Sequence of chain 4.PA:
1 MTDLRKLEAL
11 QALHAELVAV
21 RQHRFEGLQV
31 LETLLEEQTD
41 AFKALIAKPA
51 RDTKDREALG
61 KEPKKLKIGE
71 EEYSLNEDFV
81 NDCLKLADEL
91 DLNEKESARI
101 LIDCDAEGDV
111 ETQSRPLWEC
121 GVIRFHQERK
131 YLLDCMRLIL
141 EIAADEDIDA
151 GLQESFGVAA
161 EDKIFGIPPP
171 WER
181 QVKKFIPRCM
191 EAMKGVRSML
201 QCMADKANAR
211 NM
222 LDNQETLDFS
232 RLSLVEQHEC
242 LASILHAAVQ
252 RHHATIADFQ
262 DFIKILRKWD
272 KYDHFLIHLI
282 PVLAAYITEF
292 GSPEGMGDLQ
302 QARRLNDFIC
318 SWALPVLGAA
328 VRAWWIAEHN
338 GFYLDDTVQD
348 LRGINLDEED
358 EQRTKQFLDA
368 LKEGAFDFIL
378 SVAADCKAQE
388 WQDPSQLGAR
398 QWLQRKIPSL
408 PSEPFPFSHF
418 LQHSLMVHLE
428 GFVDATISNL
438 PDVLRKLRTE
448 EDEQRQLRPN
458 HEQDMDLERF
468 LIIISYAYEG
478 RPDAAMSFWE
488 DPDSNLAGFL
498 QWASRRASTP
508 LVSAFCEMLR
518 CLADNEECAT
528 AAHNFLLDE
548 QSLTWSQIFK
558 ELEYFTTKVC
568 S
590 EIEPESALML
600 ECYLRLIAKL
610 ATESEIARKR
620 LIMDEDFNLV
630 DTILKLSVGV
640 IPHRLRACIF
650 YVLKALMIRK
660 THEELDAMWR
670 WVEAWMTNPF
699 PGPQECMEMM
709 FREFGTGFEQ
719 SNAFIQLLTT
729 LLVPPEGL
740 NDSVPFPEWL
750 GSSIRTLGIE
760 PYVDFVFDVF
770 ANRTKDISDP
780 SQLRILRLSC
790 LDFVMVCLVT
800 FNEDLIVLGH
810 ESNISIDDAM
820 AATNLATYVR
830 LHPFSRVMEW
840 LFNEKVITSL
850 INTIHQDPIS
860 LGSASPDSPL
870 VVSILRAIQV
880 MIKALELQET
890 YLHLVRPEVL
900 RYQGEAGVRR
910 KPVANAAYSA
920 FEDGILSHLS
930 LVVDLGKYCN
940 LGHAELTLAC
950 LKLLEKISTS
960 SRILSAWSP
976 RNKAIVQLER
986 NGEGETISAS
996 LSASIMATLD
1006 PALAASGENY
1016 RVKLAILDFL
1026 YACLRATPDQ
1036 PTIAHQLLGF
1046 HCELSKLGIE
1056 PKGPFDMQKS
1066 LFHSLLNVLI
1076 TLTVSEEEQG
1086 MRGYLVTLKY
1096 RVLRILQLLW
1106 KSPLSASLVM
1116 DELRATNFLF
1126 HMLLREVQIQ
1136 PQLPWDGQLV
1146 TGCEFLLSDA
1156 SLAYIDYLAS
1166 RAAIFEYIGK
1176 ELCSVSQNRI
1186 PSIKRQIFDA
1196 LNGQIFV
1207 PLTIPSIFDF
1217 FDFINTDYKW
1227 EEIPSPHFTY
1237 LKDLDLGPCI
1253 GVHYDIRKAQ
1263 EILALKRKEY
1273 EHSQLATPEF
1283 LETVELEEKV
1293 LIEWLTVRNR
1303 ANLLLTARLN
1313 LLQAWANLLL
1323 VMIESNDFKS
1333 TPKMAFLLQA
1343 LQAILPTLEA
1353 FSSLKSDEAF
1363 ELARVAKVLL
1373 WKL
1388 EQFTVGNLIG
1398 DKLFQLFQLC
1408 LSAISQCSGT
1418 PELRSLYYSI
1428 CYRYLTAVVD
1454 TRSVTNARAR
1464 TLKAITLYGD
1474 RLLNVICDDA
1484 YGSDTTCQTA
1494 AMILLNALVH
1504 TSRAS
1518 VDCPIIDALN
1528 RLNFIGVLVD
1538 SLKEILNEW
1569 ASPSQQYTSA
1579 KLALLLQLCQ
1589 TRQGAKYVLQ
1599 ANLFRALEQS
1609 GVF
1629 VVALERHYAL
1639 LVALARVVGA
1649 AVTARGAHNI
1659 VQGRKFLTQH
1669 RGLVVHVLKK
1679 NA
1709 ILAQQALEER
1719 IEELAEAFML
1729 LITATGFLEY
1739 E

Binding-site contacts:
Ligand atom CG2 contacts residue GLN1063 of chain 4.PA at 3.3 Å.
Ligand atom CZ contacts residue GLN1063 of chain 4.PA at 4.1 Å.
Ligand atom OH contacts residue GLN1063 of chain 4.PA at 3.7 Å.
Ligand atom CD1 contacts residue GLN1063 of chain 4.PA at 3.8 Å.
Ligand atom CE1 contacts residue ASN1072 of chain 4.PA at 3.3 Å.
Ligand atom CD1 contacts residue ALA1120 of chain 4.PA at 4.3 Å (hydrophobic).
Ligand atom CD2 contacts residue PHE1125 of chain 4.PA at 4.2 Å (hydrophobic).
Ligand atom CD1 contacts residue ASN1072 of chain 4.PA at 4.0 Å.
Ligand atom O contacts residue HIS1126 of chain 4.PA at 3.3 Å (h-bond).
Ligand atom O contacts residue GLN1063 of chain 4.PA at 2.9 Å (h-bond).
Ligand atom CA contacts residue HIS1126 of chain 4.PA at 4.3 Å.
Ligand atom CD2 contacts residue THR1121 of chain 4.PA at 4.0 Å.
Ligand atom CD2 contacts residue HIS1126 of chain 4.PA at 3.4 Å.
Ligand atom CD1 contacts residue PHE1125 of chain 4.PA at 3.6 Å (hydrophobic).
Ligand atom CD2 contacts residue THR1121 of chain 4.PA at 4.3 Å.
Ligand atom CG contacts residue GLN1063 of chain 4.PA at 4.3 Å.
Ligand atom CG contacts residue ALA1120 of chain 4.PA at 4.4 Å (hydrophobic).
Ligand atom CG contacts residue HIS1126 of chain 4.PA at 4.3 Å.
Ligand atom CE2 contacts residue ASN1072 of chain 4.PA at 4.4 Å.
Ligand atom CE1 contacts residue THR1121 of chain 4.PA at 3.9 Å.
Ligand atom CD2 contacts residue GLN1063 of chain 4.PA at 3.6 Å.
Ligand atom CD2 contacts residue LEU1129 of chain 4.PA at 4.2 Å (hydrophobic).
Ligand atom CD1 contacts residue THR1121 of chain 4.PA at 3.0 Å.
Ligand atom OH contacts residue ASN1072 of chain 4.PA at 3.1 Å (h-bond).
Ligand atom C contacts residue VAL1202 of chain 4.PA at 4.2 Å (hydrophobic).
Ligand atom CD1 contacts residue ASN1122 of chain 4.PA at 4.3 Å.
Ligand atom C contacts residue GLN1063 of chain 4.PA at 3.9 Å.
Ligand atom CD2 contacts residue ALA1120 of chain 4.PA at 3.5 Å (hydrophobic).
Ligand atom O contacts residue VAL1202 of chain 4.PA at 3.2 Å.
Ligand atom C contacts residue HIS1126 of chain 4.PA at 4.0 Å.
Ligand atom SD contacts residue ASN1072 of chain 4.PA at 3.7 Å.
Ligand atom OH contacts residue HIS1068 of chain 4.PA at 3.8 Å.
Ligand atom CG contacts residue ASN1072 of chain 4.PA at 4.2 Å.
Ligand atom CZ contacts residue ASN1072 of chain 4.PA at 3.5 Å.
Ligand atom CE2 contacts residue GLN1063 of chain 4.PA at 3.3 Å.
Ligand atom CB contacts residue THR1121 of chain 4.PA at 3.3 Å.
Ligand atom CB contacts residue GLN1063 of chain 4.PA at 4.5 Å.
Ligand atom CA contacts residue GLN1063 of chain 4.PA at 4.3 Å.
Ligand atom O contacts residue THR1121 of chain 4.PA at 4.0 Å.
Ligand atom CG contacts residue THR1121 of chain 4.PA at 3.3 Å.

A small-molecule ligand and the protein it binds are described below.
Small molecule (SMILES): CC[C@H](C)[C@H](N)C(=O)N[C@@H](CC(C)C)C(=O)N1CCC[C@H]1C(=O)N[C@@H](CCSC)C(=O)N[C@@H](Cc1ccc(O)cc1)C(=O)N[C@@H](CCCCN)C(=O)N[C@@H](CC(C)C)C(=O)N[C@@H](CO)C(=O)N1CCC[C@H]1C=O